Binding-site contacts:
Ligand atom C8 contacts residue TRP23 of chain 1.A at 3.1 Å (hydrophobic).
Ligand atom C2 contacts residue SER24 of chain 1.A at 3.6 Å.
Ligand atom C4 contacts residue ASN42 of chain 1.A at 4.2 Å.
Ligand atom N2 contacts residue SER24 of chain 1.A at 2.7 Å (h-bond).
Ligand atom C2 contacts residue ASN42 of chain 1.A at 2.5 Å.
Ligand atom C8 contacts residue SER24 of chain 1.A at 3.6 Å.
Ligand atom C2 contacts residue ASP43 of chain 1.A at 4.5 Å.
Ligand atom C7 contacts residue ASN42 of chain 1.A at 3.6 Å.
Ligand atom O7 contacts residue ASN42 of chain 1.A at 3.7 Å.
Ligand atom C3 contacts residue ASN42 of chain 1.A at 3.8 Å.
Ligand atom C1 contacts residue ASN42 of chain 1.A at 1.4 Å.
Ligand atom C7 contacts residue TRP23 of chain 1.A at 4.5 Å (hydrophobic).
Ligand atom C7 contacts residue SER24 of chain 1.A at 3.6 Å.
Ligand atom C3 contacts residue SER24 of chain 1.A at 3.8 Å.
Ligand atom N2 contacts residue ASN42 of chain 1.A at 3.1 Å (h-bond).
Ligand atom C8 contacts residue ARG25 of chain 1.A at 4.1 Å.
Ligand atom C1 contacts residue ARG25 of chain 1.A at 4.4 Å.
Ligand atom O7 contacts residue ASP43 of chain 1.A at 3.4 Å (salt-bridge).
Ligand atom O3 contacts residue SER24 of chain 1.A at 4.2 Å.
Ligand atom O7 contacts residue ARG25 of chain 1.A at 4.1 Å.
Ligand atom O5 contacts residue ASN42 of chain 1.A at 2.4 Å (h-bond).
Ligand atom C7 contacts residue ARG25 of chain 1.A at 4.2 Å.
Ligand atom C1 contacts residue ASP43 of chain 1.A at 4.4 Å.
Ligand atom C7 contacts residue ASP43 of chain 1.A at 4.4 Å.
Ligand atom N2 contacts residue ARG25 of chain 1.A at 4.0 Å.
Ligand atom C5 contacts residue ASN42 of chain 1.A at 3.6 Å.
Ligand atom C1 contacts residue SER24 of chain 1.A at 3.9 Å.

Sequence of chain 1.A:
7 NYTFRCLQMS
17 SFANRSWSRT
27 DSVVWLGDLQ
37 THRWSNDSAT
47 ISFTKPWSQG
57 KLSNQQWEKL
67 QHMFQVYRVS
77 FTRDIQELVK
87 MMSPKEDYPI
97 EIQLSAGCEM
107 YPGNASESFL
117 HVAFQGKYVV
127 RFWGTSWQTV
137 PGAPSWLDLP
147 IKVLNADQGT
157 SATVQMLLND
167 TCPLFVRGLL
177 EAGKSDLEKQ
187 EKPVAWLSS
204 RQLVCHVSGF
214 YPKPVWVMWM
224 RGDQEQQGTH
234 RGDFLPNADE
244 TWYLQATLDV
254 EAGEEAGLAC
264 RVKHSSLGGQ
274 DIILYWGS

The small molecule below binds the protein below.
Small molecule (SMILES): CC(=O)N[C@H]1[C@H](O[C@H]2[C@H](O)[C@@H](NC(C)=O)CO[C@@H]2CO)O[C@H](CO)[C@@H](O[C@@H]2O[C@H](CO)[C@@H](O)[C@H](O[C@H]3O[C@H](CO)[C@@H](O)[C@H](O)[C@@H]3O[C@H]3O[C@H](CO)[C@@H](O)[C@H](O)[C@@H]3O)[C@@H]2O)[C@@H]1O